Binding-site contacts:
Ligand atom N2 contacts residue ASN154 of chain 32.C at 2.9 Å (h-bond).
Ligand atom C1 contacts residue SER157 of chain 32.C at 3.9 Å.
Ligand atom C5 contacts residue ASN154 of chain 32.C at 3.7 Å.
Ligand atom C1 contacts residue ASN154 of chain 32.C at 1.4 Å.
Ligand atom O5 contacts residue ASN154 of chain 32.C at 2.4 Å (h-bond).
Ligand atom C8 contacts residue ASN154 of chain 32.C at 4.3 Å.
Ligand atom C4 contacts residue ASN154 of chain 32.C at 4.2 Å.
Ligand atom C2 contacts residue ASN154 of chain 32.C at 2.4 Å.
Ligand atom C7 contacts residue ASN154 of chain 32.C at 4.0 Å.
Ligand atom C3 contacts residue ASN154 of chain 32.C at 3.8 Å.
Ligand atom O5 contacts residue SER157 of chain 32.C at 3.8 Å.

This small molecule binds to this protein.
Small molecule (SMILES): CC(=O)N[C@@H]1[C@@H](O)[C@H](O)[C@@H](CO)O[C@H]1O

Sequence of chain 32.C:
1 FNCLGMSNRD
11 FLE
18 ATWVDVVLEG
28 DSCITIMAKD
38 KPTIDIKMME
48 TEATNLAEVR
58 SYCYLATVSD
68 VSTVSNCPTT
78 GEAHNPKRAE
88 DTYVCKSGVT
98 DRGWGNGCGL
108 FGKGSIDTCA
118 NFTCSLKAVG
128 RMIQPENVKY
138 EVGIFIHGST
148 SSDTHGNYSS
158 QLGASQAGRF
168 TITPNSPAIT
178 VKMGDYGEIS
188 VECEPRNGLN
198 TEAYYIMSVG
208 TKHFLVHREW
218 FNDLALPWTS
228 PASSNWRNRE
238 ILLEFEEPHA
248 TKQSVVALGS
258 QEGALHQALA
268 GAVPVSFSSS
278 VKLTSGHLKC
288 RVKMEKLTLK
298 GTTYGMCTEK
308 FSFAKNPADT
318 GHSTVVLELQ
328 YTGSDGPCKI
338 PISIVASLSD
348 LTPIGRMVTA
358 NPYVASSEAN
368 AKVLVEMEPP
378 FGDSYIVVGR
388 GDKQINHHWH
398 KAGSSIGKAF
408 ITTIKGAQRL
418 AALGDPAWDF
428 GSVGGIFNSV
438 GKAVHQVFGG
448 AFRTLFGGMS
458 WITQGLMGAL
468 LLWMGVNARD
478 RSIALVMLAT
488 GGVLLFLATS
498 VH